Binding-site contacts:
Ligand atom O2 contacts residue VAL201 of chain 2.A at 3.6 Å.
Ligand atom O42 contacts residue ALA229 of chain 2.A at 3.7 Å.
Ligand atom C5 contacts residue FMT1 of chain 2.D at 3.9 Å.
Ligand atom O42 contacts residue ARG16 of chain 2.A at 2.8 Å (salt-bridge).
Ligand atom F5 contacts residue ZN1 of chain 2.H at 4.0 Å.
Ligand atom C41 contacts residue ALA229 of chain 2.A at 4.0 Å (hydrophobic).
Ligand atom C6 contacts residue ARG202 of chain 2.A at 3.8 Å.
Ligand atom O41 contacts residue ASN46 of chain 2.A at 2.9 Å (h-bond).
Ligand atom C41 contacts residue ARG16 of chain 2.A at 3.5 Å.
Ligand atom N1 contacts residue ARG202 of chain 2.A at 2.8 Å (salt-bridge).
Ligand atom O6 contacts residue KCX97 of chain 2.A at 3.7 Å.
Ligand atom F5 contacts residue ASN46 of chain 2.A at 3.0 Å.
Ligand atom C4 contacts residue FMT1 of chain 2.D at 4.0 Å.
Ligand atom N3 contacts residue ALA229 of chain 2.A at 3.8 Å.
Ligand atom F5 contacts residue HIS14 of chain 2.A at 3.5 Å.
Ligand atom C2 contacts residue PRO243 of chain 2.A at 3.5 Å (hydrophobic).
Ligand atom F5 contacts residue TYR99 of chain 2.A at 3.7 Å.
Ligand atom C6 contacts residue HIS131 of chain 2.A at 4.1 Å.
Ligand atom O42 contacts residue HIS231 of chain 2.A at 2.9 Å (h-bond).
Ligand atom F5 contacts residue FMT1 of chain 2.D at 4.1 Å.
Ligand atom O42 contacts residue PRO243 of chain 2.A at 3.0 Å (h-bond).
Ligand atom N1 contacts residue ZN1 of chain 2.G at 4.0 Å.
Ligand atom C4 contacts residue PRO243 of chain 2.A at 3.9 Å (hydrophobic).
Ligand atom N3 contacts residue PRO243 of chain 2.A at 2.9 Å (h-bond).
Ligand atom O6 contacts residue ARG202 of chain 2.A at 3.8 Å.
Ligand atom O41 contacts residue ARG16 of chain 2.A at 2.9 Å (salt-bridge).
Ligand atom C41 contacts residue ASN46 of chain 2.A at 3.9 Å.
Ligand atom O2 contacts residue PRO243 of chain 2.A at 3.2 Å.
Ligand atom C41 contacts residue PRO243 of chain 2.A at 3.9 Å (hydrophobic).
Ligand atom C2 contacts residue ARG202 of chain 2.A at 3.5 Å.
Ligand atom C2 contacts residue GLY244 of chain 2.A at 4.0 Å.
Ligand atom C5 contacts residue ZN1 of chain 2.H at 4.1 Å.
Ligand atom C6 contacts residue ZN1 of chain 2.G at 3.3 Å.
Ligand atom O6 contacts residue HIS131 of chain 2.A at 3.0 Å (h-bond).
Ligand atom O6 contacts residue ZN1 of chain 2.G at 2.4 Å.
Ligand atom O41 contacts residue HIS14 of chain 2.A at 3.3 Å (h-bond).
Ligand atom O2 contacts residue ARG202 of chain 2.A at 3.0 Å (salt-bridge).
Ligand atom N3 contacts residue GLY244 of chain 2.A at 3.9 Å.
Ligand atom O2 contacts residue GLY244 of chain 2.A at 3.2 Å (h-bond).
Ligand atom F5 contacts residue KCX97 of chain 2.A at 3.8 Å.

Sequence of chain 2.A:
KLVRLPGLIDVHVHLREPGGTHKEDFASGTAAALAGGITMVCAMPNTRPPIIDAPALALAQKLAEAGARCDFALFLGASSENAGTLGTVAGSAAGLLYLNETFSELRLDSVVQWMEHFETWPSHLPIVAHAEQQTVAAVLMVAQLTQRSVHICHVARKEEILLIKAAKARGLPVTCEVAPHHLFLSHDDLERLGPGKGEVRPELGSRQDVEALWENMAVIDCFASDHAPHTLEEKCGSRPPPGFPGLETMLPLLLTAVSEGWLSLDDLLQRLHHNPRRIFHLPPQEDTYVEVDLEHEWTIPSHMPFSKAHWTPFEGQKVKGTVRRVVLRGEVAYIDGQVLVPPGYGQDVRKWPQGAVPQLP

This small molecule binds to this protein.
Small molecule (SMILES): O=C(O)c1[nH]c(=O)[nH]c(=O)c1F